Sequence of chain 2.C:
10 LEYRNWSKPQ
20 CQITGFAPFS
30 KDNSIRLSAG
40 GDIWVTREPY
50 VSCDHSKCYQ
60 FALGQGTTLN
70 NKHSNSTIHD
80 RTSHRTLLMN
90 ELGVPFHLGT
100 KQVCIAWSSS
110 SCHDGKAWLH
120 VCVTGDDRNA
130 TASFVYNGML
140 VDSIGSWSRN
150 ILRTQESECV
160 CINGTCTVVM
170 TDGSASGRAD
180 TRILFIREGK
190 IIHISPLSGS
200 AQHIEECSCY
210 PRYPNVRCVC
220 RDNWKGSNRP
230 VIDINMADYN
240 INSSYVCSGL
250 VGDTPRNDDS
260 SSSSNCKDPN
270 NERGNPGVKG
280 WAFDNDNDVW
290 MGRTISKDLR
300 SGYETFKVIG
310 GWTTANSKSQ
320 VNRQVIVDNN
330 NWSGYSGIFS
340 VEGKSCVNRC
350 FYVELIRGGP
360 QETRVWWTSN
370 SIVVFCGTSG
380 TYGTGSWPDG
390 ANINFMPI

A small-molecule ligand and the protein it binds are described below.
Small molecule (SMILES): CC(=O)N[C@@H]1[C@@H](O)[C@H](O)[C@@H](CO)O[C@H]1O

Binding-site contacts:
Ligand atom N2 contacts residue ASN162 of chain 2.C at 2.8 Å (h-bond).
Ligand atom C2 contacts residue ASN162 of chain 2.C at 2.4 Å.
Ligand atom O7 contacts residue ASN162 of chain 2.C at 4.0 Å.
Ligand atom C3 contacts residue ASN162 of chain 2.C at 3.7 Å.
Ligand atom C5 contacts residue ASN162 of chain 2.C at 3.7 Å.
Ligand atom C4 contacts residue ASN162 of chain 2.C at 4.2 Å.
Ligand atom O5 contacts residue ASN162 of chain 2.C at 2.4 Å (h-bond).
Ligand atom C7 contacts residue ASN162 of chain 2.C at 3.6 Å.
Ligand atom C8 contacts residue TYR212 of chain 2.C at 3.9 Å (hydrophobic).
Ligand atom C1 contacts residue ASN162 of chain 2.C at 1.4 Å.